Sequence of chain 2.B:
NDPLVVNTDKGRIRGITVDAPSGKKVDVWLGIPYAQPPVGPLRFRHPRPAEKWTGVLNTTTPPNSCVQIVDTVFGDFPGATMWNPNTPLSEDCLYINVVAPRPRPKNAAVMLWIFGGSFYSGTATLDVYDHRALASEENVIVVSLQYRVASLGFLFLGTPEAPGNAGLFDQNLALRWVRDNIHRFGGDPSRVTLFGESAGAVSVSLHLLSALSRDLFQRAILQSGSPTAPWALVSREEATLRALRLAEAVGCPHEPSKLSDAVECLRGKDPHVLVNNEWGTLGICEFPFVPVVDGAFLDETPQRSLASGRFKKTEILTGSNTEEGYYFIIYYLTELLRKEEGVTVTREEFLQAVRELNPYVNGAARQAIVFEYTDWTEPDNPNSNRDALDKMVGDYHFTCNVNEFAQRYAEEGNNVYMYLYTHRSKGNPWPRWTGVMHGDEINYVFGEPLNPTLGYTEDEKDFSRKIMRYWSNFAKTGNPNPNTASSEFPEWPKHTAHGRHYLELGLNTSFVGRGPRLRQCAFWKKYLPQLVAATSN

This protein binds this small molecule.
Small molecule (SMILES): CC(=O)N[C@@H]1[C@@H](O)[C@H](O)[C@@H](CO)O[C@H]1O

Binding-site contacts:
Ligand atom N2 contacts residue ASN60 of chain 2.B at 2.8 Å (h-bond).
Ligand atom C3 contacts residue ASN60 of chain 2.B at 3.8 Å.
Ligand atom O7 contacts residue VAL58 of chain 2.B at 3.7 Å.
Ligand atom C1 contacts residue ASN60 of chain 2.B at 1.5 Å.
Ligand atom C5 contacts residue ASN60 of chain 2.B at 3.9 Å.
Ligand atom O6 contacts residue ARG16 of chain 2.B at 4.1 Å.
Ligand atom O7 contacts residue ASN60 of chain 2.B at 3.4 Å (h-bond).
Ligand atom C4 contacts residue ASN60 of chain 2.B at 4.3 Å.
Ligand atom C1 contacts residue ARG16 of chain 2.B at 4.2 Å.
Ligand atom C7 contacts residue ASN60 of chain 2.B at 3.2 Å.
Ligand atom C5 contacts residue ARG16 of chain 2.B at 4.3 Å.
Ligand atom O5 contacts residue ARG16 of chain 2.B at 4.0 Å.
Ligand atom C8 contacts residue ASN60 of chain 2.B at 4.3 Å.
Ligand atom O5 contacts residue ASN60 of chain 2.B at 2.5 Å (h-bond).
Ligand atom C2 contacts residue ASN60 of chain 2.B at 2.5 Å.